This small molecule binds to this protein.
Small molecule (SMILES): CC(=O)N[C@H]1[C@H](O[C@H]2[C@H](O)[C@@H](NC(C)=O)CO[C@@H]2CO)O[C@H](CO)[C@@H](O[C@@H]2O[C@H](CO[C@H]3O[C@H](CO[C@H]4O[C@H](CO)[C@@H](O)[C@H](O)[C@@H]4O)[C@@H](O)[C@H](O[C@H]4O[C@H](CO)[C@@H](O)[C@H](O)[C@@H]4O)[C@@H]3O)[C@@H](O)[C@H](O[C@H]3O[C@H](CO)[C@@H](O)[C@H](O)[C@@H]3O)[C@@H]2O)[C@@H]1O

Binding-site contacts:
Ligand atom N2 contacts residue ASN141 of chain 1.A at 2.9 Å (h-bond).
Ligand atom C7 contacts residue ASN141 of chain 1.A at 3.2 Å.
Ligand atom O5 contacts residue TRP187 of chain 1.A at 3.3 Å.
Ligand atom C1 contacts residue HIS186 of chain 1.A at 3.8 Å.
Ligand atom O5 contacts residue TRP184 of chain 1.A at 3.6 Å (h-bond).
Ligand atom C5 contacts residue ASN141 of chain 1.A at 3.6 Å.
Ligand atom C1 contacts residue ASN141 of chain 1.A at 1.4 Å.
Ligand atom O6 contacts residue HIS186 of chain 1.A at 4.0 Å.
Ligand atom O2 contacts residue TRP187 of chain 1.A at 3.4 Å (h-bond).
Ligand atom O7 contacts residue TRP184 of chain 1.A at 3.9 Å.
Ligand atom N2 contacts residue HIS186 of chain 1.A at 3.6 Å.
Ligand atom N2 contacts residue ILE206 of chain 1.A at 3.7 Å.
Ligand atom O4 contacts residue HIS204 of chain 1.A at 3.7 Å.
Ligand atom C2 contacts residue ASN141 of chain 1.A at 2.5 Å.
Ligand atom O5 contacts residue LYS185 of chain 1.A at 3.8 Å.
Ligand atom O6 contacts residue TRP184 of chain 1.A at 3.9 Å.
Ligand atom O4 contacts residue TRP187 of chain 1.A at 3.8 Å.
Ligand atom O7 contacts residue THR202 of chain 1.A at 3.5 Å.
Ligand atom C1 contacts residue TRP187 of chain 1.A at 4.0 Å (hydrophobic).
Ligand atom C6 contacts residue LYS185 of chain 1.A at 3.6 Å.
Ligand atom O7 contacts residue HIS186 of chain 1.A at 3.0 Å.
Ligand atom C5 contacts residue HIS204 of chain 1.A at 3.8 Å.
Ligand atom C8 contacts residue ILE206 of chain 1.A at 3.6 Å (hydrophobic).
Ligand atom C2 contacts residue TRP184 of chain 1.A at 3.8 Å (hydrophobic).
Ligand atom O6 contacts residue HIS186 of chain 1.A at 4.0 Å.
Ligand atom C8 contacts residue HIS186 of chain 1.A at 3.6 Å.
Ligand atom C7 contacts residue HIS186 of chain 1.A at 3.2 Å.
Ligand atom O5 contacts residue ASN141 of chain 1.A at 2.3 Å (h-bond).
Ligand atom C3 contacts residue HIS186 of chain 1.A at 3.9 Å.
Ligand atom O3 contacts residue HIS186 of chain 1.A at 2.7 Å (h-bond).
Ligand atom O6 contacts residue TRP187 of chain 1.A at 3.4 Å.
Ligand atom O2 contacts residue HIS186 of chain 1.A at 3.8 Å.
Ligand atom C6 contacts residue THR143 of chain 1.A at 3.9 Å.
Ligand atom C1 contacts residue LYS185 of chain 1.A at 3.5 Å.
Ligand atom C5 contacts residue TRP184 of chain 1.A at 3.6 Å (hydrophobic).
Ligand atom C2 contacts residue HIS186 of chain 1.A at 3.7 Å.
Ligand atom C2 contacts residue TRP187 of chain 1.A at 3.6 Å (hydrophobic).
Ligand atom O7 contacts residue ASN141 of chain 1.A at 3.1 Å (h-bond).
Ligand atom C8 contacts residue THR202 of chain 1.A at 4.0 Å.
Ligand atom C3 contacts residue ASN141 of chain 1.A at 3.8 Å.

Sequence of chain 1.E:
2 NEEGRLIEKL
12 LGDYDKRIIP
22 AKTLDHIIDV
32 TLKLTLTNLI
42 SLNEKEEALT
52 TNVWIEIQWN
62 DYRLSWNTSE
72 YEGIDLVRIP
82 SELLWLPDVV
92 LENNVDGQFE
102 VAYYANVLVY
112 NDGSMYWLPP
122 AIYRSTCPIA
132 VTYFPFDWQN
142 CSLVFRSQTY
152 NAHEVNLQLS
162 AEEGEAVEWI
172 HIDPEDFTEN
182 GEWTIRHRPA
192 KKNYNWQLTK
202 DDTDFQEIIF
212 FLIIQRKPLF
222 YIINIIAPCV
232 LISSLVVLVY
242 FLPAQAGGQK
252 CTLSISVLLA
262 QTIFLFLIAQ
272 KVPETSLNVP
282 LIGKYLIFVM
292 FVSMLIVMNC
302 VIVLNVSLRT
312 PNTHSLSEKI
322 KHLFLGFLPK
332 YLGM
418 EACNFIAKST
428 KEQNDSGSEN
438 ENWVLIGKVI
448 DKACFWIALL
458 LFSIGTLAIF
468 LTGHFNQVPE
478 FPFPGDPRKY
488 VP

Sequence of chain 1.A:
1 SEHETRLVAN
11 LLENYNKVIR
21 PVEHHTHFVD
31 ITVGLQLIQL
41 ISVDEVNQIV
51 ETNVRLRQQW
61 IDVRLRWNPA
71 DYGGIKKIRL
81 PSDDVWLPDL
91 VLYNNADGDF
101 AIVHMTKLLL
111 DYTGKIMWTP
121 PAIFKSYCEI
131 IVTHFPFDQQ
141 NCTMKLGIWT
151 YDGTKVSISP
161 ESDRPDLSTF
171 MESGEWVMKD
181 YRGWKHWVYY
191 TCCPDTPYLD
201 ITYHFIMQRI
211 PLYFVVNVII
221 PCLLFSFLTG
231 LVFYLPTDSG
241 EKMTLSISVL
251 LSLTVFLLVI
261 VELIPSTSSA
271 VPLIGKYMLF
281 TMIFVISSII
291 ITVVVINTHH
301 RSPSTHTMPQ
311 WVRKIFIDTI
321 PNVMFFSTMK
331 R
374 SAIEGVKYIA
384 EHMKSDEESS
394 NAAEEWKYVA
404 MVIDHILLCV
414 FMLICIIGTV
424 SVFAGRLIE